A protein and the small-molecule ligand that binds it are described below.
Small molecule (SMILES): CC(C)C[C@H](NC(=O)CN)C(=O)N[C@H](C(=O)N[C@H](C(=O)NCC(=O)N[C@@H](CO)C(=O)N[C@@H](CC(C)C)C(=O)N[C@@H](CCCN=C(N)N)C(=O)NCC=O)C(C)C)[C@@H](C)O

Binding-site contacts:
Ligand atom CG2 contacts residue MET259 of chain 16.A at 3.7 Å (hydrophobic).
Ligand atom CB contacts residue ASP258 of chain 16.A at 3.5 Å.
Ligand atom CD contacts residue LEU52 of chain 16.A at 3.5 Å (hydrophobic).
Ligand atom O contacts residue ARG49 of chain 16.A at 3.1 Å (salt-bridge).
Ligand atom OG1 contacts residue MET259 of chain 16.A at 2.8 Å (h-bond).
Ligand atom N contacts residue ASP258 of chain 16.A at 3.0 Å (salt-bridge).
Ligand atom C contacts residue ILE39 of chain 16.A at 3.6 Å (hydrophobic).
Ligand atom CB contacts residue ARG49 of chain 16.A at 3.5 Å.
Ligand atom N contacts residue ASP258 of chain 16.A at 2.9 Å (salt-bridge).
Ligand atom O contacts residue ARG43 of chain 16.A at 3.1 Å (salt-bridge).
Ligand atom CD2 contacts residue ASP258 of chain 16.A at 3.5 Å.
Ligand atom CB contacts residue ARG50 of chain 16.A at 3.7 Å.
Ligand atom N contacts residue ARG49 of chain 16.A at 3.0 Å (salt-bridge).
Ligand atom C contacts residue ASP258 of chain 16.A at 3.6 Å.
Ligand atom OG1 contacts residue ASP258 of chain 16.A at 3.3 Å.
Ligand atom CD2 contacts residue ARG43 of chain 16.A at 3.7 Å.
Ligand atom CA contacts residue ARG50 of chain 16.A at 3.5 Å.
Ligand atom CA contacts residue ARG49 of chain 16.A at 3.5 Å.
Ligand atom CD contacts residue ARG50 of chain 16.A at 3.6 Å.
Ligand atom CA contacts residue ASP258 of chain 16.A at 3.5 Å.
Ligand atom CB contacts residue ILE39 of chain 16.A at 3.6 Å (hydrophobic).
Ligand atom O contacts residue ILE39 of chain 16.A at 3.6 Å.
Ligand atom CB contacts residue MET259 of chain 16.A at 3.8 Å (hydrophobic).
Ligand atom C contacts residue ASP258 of chain 16.A at 3.7 Å.
Ligand atom NH2 contacts residue ARG50 of chain 16.A at 3.3 Å (salt-bridge).
Ligand atom O contacts residue ARG43 of chain 16.A at 3.0 Å (salt-bridge).
Ligand atom CA contacts residue ASP258 of chain 16.A at 3.7 Å.
Ligand atom OG1 contacts residue ILE39 of chain 16.A at 3.5 Å.
Ligand atom N contacts residue ASP258 of chain 16.A at 2.8 Å (salt-bridge).
Ligand atom N contacts residue ARG49 of chain 16.A at 3.6 Å.
Ligand atom N contacts residue ILE39 of chain 16.A at 3.7 Å.
Ligand atom CG2 contacts residue ALA42 of chain 16.A at 3.7 Å (hydrophobic).
Ligand atom NH1 contacts residue THR246 of chain 16.A at 3.0 Å (h-bond).
Ligand atom CB contacts residue ASP258 of chain 16.A at 3.7 Å.
Ligand atom C contacts residue ARG49 of chain 16.A at 3.4 Å.
Ligand atom O contacts residue ARG50 of chain 16.A at 3.6 Å.
Ligand atom NE contacts residue ASP53 of chain 16.A at 3.7 Å.
Ligand atom N contacts residue ARG49 of chain 16.A at 3.6 Å.
Ligand atom NH1 contacts residue ASP228 of chain 16.A at 2.8 Å (salt-bridge).
Ligand atom CA contacts residue ASP258 of chain 16.A at 3.7 Å.

Sequence of chain 16.A:
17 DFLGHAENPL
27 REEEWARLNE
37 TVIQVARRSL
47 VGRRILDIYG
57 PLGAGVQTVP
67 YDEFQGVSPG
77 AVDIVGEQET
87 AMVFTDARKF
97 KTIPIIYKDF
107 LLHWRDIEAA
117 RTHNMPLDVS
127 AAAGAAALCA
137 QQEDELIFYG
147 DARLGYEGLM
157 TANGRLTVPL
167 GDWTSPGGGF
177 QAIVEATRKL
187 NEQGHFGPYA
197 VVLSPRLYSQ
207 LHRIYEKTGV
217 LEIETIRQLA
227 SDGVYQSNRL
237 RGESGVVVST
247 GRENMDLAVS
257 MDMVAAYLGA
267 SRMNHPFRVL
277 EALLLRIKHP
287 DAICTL